The protein below binds the small molecule below.
Small molecule (SMILES): CC(=O)N[C@H]1[C@H](O[C@H]2[C@H](O)[C@@H](NC(C)=O)CO[C@@H]2CO[C@@H]2O[C@@H](C)[C@@H](O)[C@@H](O)[C@@H]2O)O[C@H](CO)[C@@H](O)[C@@H]1O

Binding-site contacts:
Ligand atom O4 contacts residue ASN180 of chain 1.B at 3.3 Å (h-bond).
Ligand atom C6 contacts residue TRP12 of chain 1.B at 3.4 Å (hydrophobic).
Ligand atom C3 contacts residue ASN144 of chain 1.B at 3.7 Å.
Ligand atom O5 contacts residue LEU123 of chain 1.B at 4.2 Å.
Ligand atom O3 contacts residue ASN180 of chain 1.B at 2.9 Å (h-bond).
Ligand atom C4 contacts residue ASN180 of chain 1.B at 4.0 Å.
Ligand atom C1 contacts residue ASN144 of chain 1.B at 1.4 Å.
Ligand atom C4 contacts residue LEU123 of chain 1.B at 4.4 Å (hydrophobic).
Ligand atom O4 contacts residue VAL178 of chain 1.B at 3.8 Å.
Ligand atom O5 contacts residue ARG5 of chain 1.B at 4.5 Å.
Ligand atom C3 contacts residue GLN121 of chain 1.B at 3.5 Å.
Ligand atom O4 contacts residue GLY181 of chain 1.B at 3.0 Å (h-bond).
Ligand atom C5 contacts residue ASN144 of chain 1.B at 3.6 Å.
Ligand atom C3 contacts residue CYS122 of chain 1.B at 4.2 Å (hydrophobic).
Ligand atom O7 contacts residue ASN144 of chain 1.B at 4.2 Å.
Ligand atom C5 contacts residue LEU123 of chain 1.B at 4.0 Å (hydrophobic).
Ligand atom C1 contacts residue ARG5 of chain 1.B at 4.2 Å.
Ligand atom O3 contacts residue GLN121 of chain 1.B at 2.6 Å (h-bond).
Ligand atom C4 contacts residue CYS179 of chain 1.B at 4.3 Å (hydrophobic).
Ligand atom O3 contacts residue CYS179 of chain 1.B at 3.4 Å.
Ligand atom C2 contacts residue ASN144 of chain 1.B at 2.4 Å.
Ligand atom N2 contacts residue ASN144 of chain 1.B at 2.8 Å (h-bond).
Ligand atom C4 contacts residue ASN144 of chain 1.B at 4.2 Å.
Ligand atom C2 contacts residue GLN121 of chain 1.B at 4.3 Å.
Ligand atom C6 contacts residue VAL178 of chain 1.B at 3.7 Å (hydrophobic).
Ligand atom C3 contacts residue VAL178 of chain 1.B at 4.0 Å (hydrophobic).
Ligand atom C6 contacts residue LEU123 of chain 1.B at 3.9 Å (hydrophobic).
Ligand atom C8 contacts residue TRP12 of chain 1.B at 4.3 Å (hydrophobic).
Ligand atom O5 contacts residue ASN144 of chain 1.B at 2.3 Å (h-bond).
Ligand atom C3 contacts residue ASN180 of chain 1.B at 4.0 Å.
Ligand atom C3 contacts residue CYS179 of chain 1.B at 4.4 Å (hydrophobic).
Ligand atom O3 contacts residue CYS122 of chain 1.B at 3.9 Å.
Ligand atom C7 contacts residue ASN144 of chain 1.B at 3.1 Å.
Ligand atom O3 contacts residue VAL178 of chain 1.B at 3.8 Å.
Ligand atom C8 contacts residue GLN121 of chain 1.B at 3.3 Å.
Ligand atom O4 contacts residue CYS179 of chain 1.B at 3.9 Å.
Ligand atom C4 contacts residue VAL178 of chain 1.B at 3.5 Å (hydrophobic).
Ligand atom C4 contacts residue GLY181 of chain 1.B at 4.3 Å.
Ligand atom C8 contacts residue ASN144 of chain 1.B at 2.8 Å.
Ligand atom O2 contacts residue GLN121 of chain 1.B at 3.8 Å.

Sequence of chain 1.B:
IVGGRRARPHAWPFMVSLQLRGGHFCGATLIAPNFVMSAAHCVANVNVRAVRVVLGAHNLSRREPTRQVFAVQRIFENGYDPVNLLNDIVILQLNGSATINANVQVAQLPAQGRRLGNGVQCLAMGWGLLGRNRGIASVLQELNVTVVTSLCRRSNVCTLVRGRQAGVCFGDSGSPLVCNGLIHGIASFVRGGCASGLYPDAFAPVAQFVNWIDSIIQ